Sequence of chain 1.B:
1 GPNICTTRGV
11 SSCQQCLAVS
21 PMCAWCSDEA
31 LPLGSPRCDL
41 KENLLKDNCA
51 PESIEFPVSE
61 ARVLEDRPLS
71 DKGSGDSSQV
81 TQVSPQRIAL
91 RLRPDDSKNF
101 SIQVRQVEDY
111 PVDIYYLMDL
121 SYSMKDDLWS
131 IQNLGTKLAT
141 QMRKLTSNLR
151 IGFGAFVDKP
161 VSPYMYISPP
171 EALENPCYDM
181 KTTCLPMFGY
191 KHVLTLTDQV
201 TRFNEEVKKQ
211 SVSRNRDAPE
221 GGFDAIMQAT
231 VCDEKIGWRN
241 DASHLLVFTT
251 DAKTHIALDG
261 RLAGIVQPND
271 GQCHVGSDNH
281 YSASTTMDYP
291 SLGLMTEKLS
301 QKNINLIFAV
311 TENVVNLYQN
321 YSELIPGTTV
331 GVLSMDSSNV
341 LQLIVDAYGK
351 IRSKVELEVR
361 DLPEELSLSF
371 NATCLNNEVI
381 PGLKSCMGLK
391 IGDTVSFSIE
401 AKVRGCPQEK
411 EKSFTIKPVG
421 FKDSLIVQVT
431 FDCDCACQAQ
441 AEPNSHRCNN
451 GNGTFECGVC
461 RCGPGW

This small molecule binds to this protein.
Small molecule (SMILES): CC(=O)N[C@H]1[C@H](O[C@H]2[C@H](O)[C@@H](NC(C)=O)CO[C@@H]2CO)O[C@H](CO)[C@@H](O)[C@@H]1O

Binding-site contacts:
Ligand atom O7 contacts residue SER398 of chain 1.B at 2.5 Å (h-bond).
Ligand atom C3 contacts residue ASN371 of chain 1.B at 3.8 Å.
Ligand atom C1 contacts residue ASN371 of chain 1.B at 1.4 Å.
Ligand atom C8 contacts residue SER369 of chain 1.B at 3.8 Å.
Ligand atom C8 contacts residue SER398 of chain 1.B at 3.7 Å.
Ligand atom C8 contacts residue GLU400 of chain 1.B at 3.3 Å.
Ligand atom C4 contacts residue ASN371 of chain 1.B at 4.2 Å.
Ligand atom C5 contacts residue ASN371 of chain 1.B at 3.6 Å.
Ligand atom N2 contacts residue ASN371 of chain 1.B at 2.9 Å (h-bond).
Ligand atom O5 contacts residue ASN371 of chain 1.B at 2.3 Å (h-bond).
Ligand atom C8 contacts residue ASN371 of chain 1.B at 4.4 Å.
Ligand atom O7 contacts residue ASN371 of chain 1.B at 3.3 Å (h-bond).
Ligand atom N2 contacts residue GLU400 of chain 1.B at 4.5 Å.
Ligand atom C2 contacts residue ASN371 of chain 1.B at 2.5 Å.
Ligand atom C7 contacts residue ASN371 of chain 1.B at 3.3 Å.
Ligand atom C8 contacts residue ILE399 of chain 1.B at 3.4 Å (hydrophobic).
Ligand atom C7 contacts residue SER398 of chain 1.B at 3.4 Å.